Binding-site contacts:
Ligand atom C5 contacts residue PRO419 of chain 1.BB at 4.0 Å (hydrophobic).
Ligand atom N7 contacts residue PRO419 of chain 1.BB at 4.0 Å.
Ligand atom C6 contacts residue SER631 of chain 1.BB at 4.3 Å.
Ligand atom C6 contacts residue PRO419 of chain 1.BB at 4.1 Å (hydrophobic).
Ligand atom O4' contacts residue PRO630 of chain 1.BB at 3.4 Å.
Ligand atom O1P contacts residue PRO630 of chain 1.BB at 4.3 Å.
Ligand atom N7 contacts residue SER631 of chain 1.BB at 3.3 Å.
Ligand atom C4 contacts residue SER631 of chain 1.BB at 4.4 Å.
Ligand atom C5 contacts residue PRO630 of chain 1.BB at 4.1 Å (hydrophobic).
Ligand atom N6 contacts residue PRO419 of chain 1.BB at 4.5 Å.
Ligand atom O5' contacts residue PRO630 of chain 1.BB at 3.9 Å.
Ligand atom N9 contacts residue PRO630 of chain 1.BB at 4.0 Å.
Ligand atom C8 contacts residue PRO419 of chain 1.BB at 4.4 Å (hydrophobic).
Ligand atom O1P contacts residue LYS640 of chain 1.BB at 4.4 Å.
Ligand atom C8 contacts residue HIS629 of chain 1.BB at 3.6 Å.
Ligand atom N6 contacts residue PHE637 of chain 1.BB at 4.0 Å.
Ligand atom N3 contacts residue PRO630 of chain 1.BB at 3.3 Å.
Ligand atom N1 contacts residue VAL418 of chain 1.BB at 4.1 Å.
Ligand atom N1 contacts residue PRO419 of chain 1.BB at 4.4 Å.
Ligand atom C5 contacts residue SER631 of chain 1.BB at 3.9 Å.
Ligand atom C1' contacts residue PRO630 of chain 1.BB at 4.0 Å (hydrophobic).
Ligand atom O4' contacts residue HIS629 of chain 1.BB at 4.2 Å.
Ligand atom C2' contacts residue HIS629 of chain 1.BB at 4.5 Å.
Ligand atom C1' contacts residue HIS629 of chain 1.BB at 3.8 Å.
Ligand atom C4 contacts residue PRO419 of chain 1.BB at 4.4 Å (hydrophobic).
Ligand atom C6 contacts residue VAL418 of chain 1.BB at 4.0 Å (hydrophobic).
Ligand atom N6 contacts residue VAL418 of chain 1.BB at 3.5 Å.
Ligand atom C4 contacts residue PRO630 of chain 1.BB at 3.6 Å (hydrophobic).
Ligand atom C6 contacts residue PRO630 of chain 1.BB at 4.3 Å (hydrophobic).
Ligand atom N1 contacts residue PRO630 of chain 1.BB at 4.0 Å.
Ligand atom N1 contacts residue GLY638 of chain 1.BB at 3.5 Å (h-bond).
Ligand atom C6 contacts residue GLY638 of chain 1.BB at 3.9 Å.
Ligand atom N6 contacts residue GLY638 of chain 1.BB at 3.0 Å (h-bond).
Ligand atom N6 contacts residue SER631 of chain 1.BB at 4.2 Å.
Ligand atom P contacts residue HIS627 of chain 1.BB at 4.0 Å.
Ligand atom N7 contacts residue HIS629 of chain 1.BB at 4.3 Å.
Ligand atom C2 contacts residue PRO630 of chain 1.BB at 3.5 Å (hydrophobic).
Ligand atom N9 contacts residue HIS629 of chain 1.BB at 4.3 Å.
Ligand atom P contacts residue PRO630 of chain 1.BB at 4.5 Å.
Ligand atom C8 contacts residue SER631 of chain 1.BB at 3.8 Å.

Sequence of chain 1.BB:
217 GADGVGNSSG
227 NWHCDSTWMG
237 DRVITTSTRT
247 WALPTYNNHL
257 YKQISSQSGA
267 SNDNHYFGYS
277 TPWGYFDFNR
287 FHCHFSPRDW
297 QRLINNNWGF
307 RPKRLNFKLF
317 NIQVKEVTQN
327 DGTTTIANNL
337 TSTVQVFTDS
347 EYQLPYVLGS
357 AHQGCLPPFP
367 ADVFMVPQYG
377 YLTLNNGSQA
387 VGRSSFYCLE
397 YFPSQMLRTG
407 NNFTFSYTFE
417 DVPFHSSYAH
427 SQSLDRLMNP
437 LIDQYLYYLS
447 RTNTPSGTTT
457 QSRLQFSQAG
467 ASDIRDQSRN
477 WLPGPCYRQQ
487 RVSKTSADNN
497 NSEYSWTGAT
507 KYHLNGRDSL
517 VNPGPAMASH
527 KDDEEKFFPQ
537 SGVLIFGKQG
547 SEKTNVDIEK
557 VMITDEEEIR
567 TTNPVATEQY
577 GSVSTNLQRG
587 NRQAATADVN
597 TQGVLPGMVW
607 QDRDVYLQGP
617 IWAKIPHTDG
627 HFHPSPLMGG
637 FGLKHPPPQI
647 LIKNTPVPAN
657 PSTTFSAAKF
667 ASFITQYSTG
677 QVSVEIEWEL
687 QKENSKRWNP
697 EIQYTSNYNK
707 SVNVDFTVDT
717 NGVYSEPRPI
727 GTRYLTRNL

The small molecule below binds the protein below.
Small molecule (SMILES): Nc1ncnc2c1ncn2[C@H]1C[C@H](O)[C@@H](COP(=O)(O)O)O1